The small molecule below binds the protein below.
Small molecule (SMILES): O=C(O)c1ccccc1Nc1cccc(C(F)(F)F)c1

Binding-site contacts:
Ligand atom N contacts residue VAL317 of chain 1.B at 4.0 Å.
Ligand atom N contacts residue ALA495 of chain 1.B at 3.9 Å.
Ligand atom C5' contacts residue VAL491 of chain 1.B at 3.7 Å (hydrophobic).
Ligand atom F2 contacts residue VAL84 of chain 1.B at 3.7 Å.
Ligand atom C3 contacts residue TRP355 of chain 1.B at 3.6 Å (hydrophobic).
Ligand atom C3' contacts residue ALA495 of chain 1.B at 4.0 Å (hydrophobic).
Ligand atom C5 contacts residue GLY494 of chain 1.B at 3.9 Å.
Ligand atom O2 contacts residue TYR353 of chain 1.B at 2.2 Å (h-bond).
Ligand atom C6 contacts residue ALA495 of chain 1.B at 3.9 Å (hydrophobic).
Ligand atom C2 contacts residue TRP355 of chain 1.B at 3.9 Å (hydrophobic).
Ligand atom O1 contacts residue VAL317 of chain 1.B at 3.3 Å.
Ligand atom C5 contacts residue VAL491 of chain 1.B at 3.9 Å (hydrophobic).
Ligand atom C4' contacts residue TYR323 of chain 1.B at 3.8 Å (hydrophobic).
Ligand atom C3 contacts residue LEU352 of chain 1.B at 4.0 Å (hydrophobic).
Ligand atom F3 contacts residue LEU499 of chain 1.B at 3.8 Å.
Ligand atom C1 contacts residue LEU320 of chain 1.B at 3.9 Å (hydrophobic).
Ligand atom O2 contacts residue TYR316 of chain 1.B at 3.9 Å.
Ligand atom C3 contacts residue GLY494 of chain 1.B at 3.8 Å.
Ligand atom C3' contacts residue VAL317 of chain 1.B at 3.7 Å (hydrophobic).
Ligand atom C4 contacts residue MET490 of chain 1.B at 3.4 Å (hydrophobic).
Ligand atom F2 contacts residue LEU499 of chain 1.B at 3.6 Å.
Ligand atom C7 contacts residue LEU320 of chain 1.B at 3.9 Å (hydrophobic).
Ligand atom O2 contacts residue SER498 of chain 1.B at 3.7 Å.
Ligand atom O1 contacts residue SER498 of chain 1.B at 2.7 Å (h-bond).
Ligand atom C4 contacts residue GLY494 of chain 1.B at 3.7 Å.
Ligand atom C5 contacts residue ALA495 of chain 1.B at 3.5 Å (hydrophobic).
Ligand atom C2' contacts residue VAL317 of chain 1.B at 3.3 Å (hydrophobic).
Ligand atom C2 contacts residue TYR353 of chain 1.B at 3.6 Å (hydrophobic).
Ligand atom C1' contacts residue VAL317 of chain 1.B at 3.7 Å (hydrophobic).
Ligand atom C1' contacts residue ALA495 of chain 1.B at 3.7 Å (hydrophobic).
Ligand atom F3 contacts residue VAL317 of chain 1.B at 3.6 Å.
Ligand atom C7 contacts residue TYR353 of chain 1.B at 3.3 Å (hydrophobic).
Ligand atom C2' contacts residue ALA495 of chain 1.B at 3.6 Å (hydrophobic).
Ligand atom F1 contacts residue TYR323 of chain 1.B at 3.5 Å.
Ligand atom C5' contacts residue SER321 of chain 1.B at 3.9 Å.
Ligand atom F1 contacts residue LEU327 of chain 1.B at 4.0 Å.
Ligand atom F2 contacts residue ARG88 of chain 1.B at 3.6 Å.
Ligand atom C7 contacts residue SER498 of chain 1.B at 3.4 Å.
Ligand atom C4 contacts residue ALA495 of chain 1.B at 3.8 Å (hydrophobic).
Ligand atom C4' contacts residue SER321 of chain 1.B at 3.9 Å.

Sequence of chain 1.B:
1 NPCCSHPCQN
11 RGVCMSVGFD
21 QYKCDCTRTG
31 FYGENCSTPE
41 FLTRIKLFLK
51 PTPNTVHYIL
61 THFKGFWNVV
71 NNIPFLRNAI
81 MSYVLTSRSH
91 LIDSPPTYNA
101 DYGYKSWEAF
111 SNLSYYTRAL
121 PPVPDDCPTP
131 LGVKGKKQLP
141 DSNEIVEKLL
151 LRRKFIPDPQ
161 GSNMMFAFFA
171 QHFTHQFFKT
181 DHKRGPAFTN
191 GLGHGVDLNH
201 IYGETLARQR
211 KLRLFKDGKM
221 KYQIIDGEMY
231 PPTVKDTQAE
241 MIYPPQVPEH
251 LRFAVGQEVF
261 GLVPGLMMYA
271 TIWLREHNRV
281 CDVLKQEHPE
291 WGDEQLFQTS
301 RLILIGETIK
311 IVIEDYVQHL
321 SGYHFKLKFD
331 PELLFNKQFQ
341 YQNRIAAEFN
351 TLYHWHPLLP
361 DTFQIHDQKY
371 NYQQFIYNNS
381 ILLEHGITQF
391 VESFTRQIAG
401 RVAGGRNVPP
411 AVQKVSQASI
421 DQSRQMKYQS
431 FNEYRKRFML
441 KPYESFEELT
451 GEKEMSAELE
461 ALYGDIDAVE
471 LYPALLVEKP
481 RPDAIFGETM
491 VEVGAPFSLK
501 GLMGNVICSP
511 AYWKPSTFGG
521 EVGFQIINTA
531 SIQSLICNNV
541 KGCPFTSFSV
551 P